The small molecule below binds the protein below.
Small molecule (SMILES): O=C(O)c1ccc2c(c1)OCO2

Binding-site contacts:
Ligand atom CAF contacts residue GLY46 of chain 2.A at 3.6 Å.
Ligand atom OAB contacts residue HIS44 of chain 2.A at 3.0 Å (h-bond).
Ligand atom CAL contacts residue GLY46 of chain 2.A at 3.7 Å.
Ligand atom OAH contacts residue LEU50 of chain 2.A at 3.5 Å.
Ligand atom CAL contacts residue GLY158 of chain 2.A at 3.8 Å.
Ligand atom OAB contacts residue HIS47 of chain 2.A at 4.2 Å.
Ligand atom OAG contacts residue THR186 of chain 2.A at 3.4 Å.
Ligand atom OAA contacts residue ASP161 of chain 2.A at 4.3 Å.
Ligand atom OAH contacts residue GLY158 of chain 2.A at 3.1 Å.
Ligand atom CAK contacts residue GLY46 of chain 2.A at 3.7 Å.
Ligand atom CAJ contacts residue HIS44 of chain 2.A at 3.6 Å.
Ligand atom OAG contacts residue VAL187 of chain 2.A at 3.0 Å (h-bond).
Ligand atom CAF contacts residue PRO185 of chain 2.A at 3.3 Å (hydrophobic).
Ligand atom CAF contacts residue THR186 of chain 2.A at 4.1 Å.
Ligand atom CAC contacts residue HIS44 of chain 2.A at 3.2 Å.
Ligand atom CAK contacts residue VAL187 of chain 2.A at 3.9 Å (hydrophobic).
Ligand atom CAC contacts residue MET195 of chain 2.A at 3.3 Å (hydrophobic).
Ligand atom CAF contacts residue VAL187 of chain 2.A at 4.2 Å (hydrophobic).
Ligand atom CAD contacts residue MET195 of chain 2.A at 3.9 Å (hydrophobic).
Ligand atom OAG contacts residue PRO185 of chain 2.A at 3.5 Å (h-bond).
Ligand atom CAE contacts residue LEU50 of chain 2.A at 4.3 Å (hydrophobic).
Ligand atom CAD contacts residue GLY46 of chain 2.A at 3.8 Å.
Ligand atom CAI contacts residue HIS44 of chain 2.A at 3.6 Å.
Ligand atom OAB contacts residue SER196 of chain 2.A at 4.0 Å.
Ligand atom CAK contacts residue THR186 of chain 2.A at 4.2 Å.
Ligand atom CAC contacts residue LYS160 of chain 2.A at 3.8 Å.
Ligand atom CAF contacts residue GLY158 of chain 2.A at 3.9 Å.
Ligand atom CAD contacts residue VAL187 of chain 2.A at 4.0 Å (hydrophobic).
Ligand atom OAH contacts residue VAL184 of chain 2.A at 4.2 Å.
Ligand atom CAF contacts residue LEU50 of chain 2.A at 4.2 Å (hydrophobic).
Ligand atom CAD contacts residue LYS160 of chain 2.A at 4.0 Å.
Ligand atom CAI contacts residue HIS47 of chain 2.A at 3.8 Å.
Ligand atom CAF contacts residue VAL184 of chain 2.A at 3.6 Å (hydrophobic).
Ligand atom OAH contacts residue GLY46 of chain 2.A at 3.5 Å (h-bond).
Ligand atom OAA contacts residue HIS47 of chain 2.A at 3.3 Å (h-bond).
Ligand atom CAD contacts residue HIS44 of chain 2.A at 3.7 Å.
Ligand atom OAG contacts residue GLY46 of chain 2.A at 3.7 Å.
Ligand atom CAE contacts residue GLY158 of chain 2.A at 4.1 Å.
Ligand atom CAJ contacts residue LYS160 of chain 2.A at 4.2 Å.
Ligand atom OAB contacts residue MET195 of chain 2.A at 3.9 Å.

Sequence of chain 2.A:
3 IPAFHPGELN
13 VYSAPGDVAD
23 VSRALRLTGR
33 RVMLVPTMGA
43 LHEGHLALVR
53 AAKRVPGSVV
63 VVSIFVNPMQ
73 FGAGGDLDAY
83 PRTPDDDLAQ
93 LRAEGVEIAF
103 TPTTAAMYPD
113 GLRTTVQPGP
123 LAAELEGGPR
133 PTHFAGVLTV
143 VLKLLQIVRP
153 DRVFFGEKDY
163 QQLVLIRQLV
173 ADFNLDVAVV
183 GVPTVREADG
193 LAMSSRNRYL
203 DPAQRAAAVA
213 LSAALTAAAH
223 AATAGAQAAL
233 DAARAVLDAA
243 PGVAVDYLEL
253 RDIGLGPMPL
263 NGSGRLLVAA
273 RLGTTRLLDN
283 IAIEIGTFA